Binding-site contacts:
Ligand atom CE1 contacts residue GLU289 of chain 55.W at 3.6 Å.
Ligand atom CZ contacts residue HIS431 of chain 6.W at 3.4 Å.
Ligand atom CE1 contacts residue HIS431 of chain 6.W at 3.0 Å.
Ligand atom O contacts residue ARG435 of chain 6.W at 3.5 Å (salt-bridge).
Ligand atom OH contacts residue HIS431 of chain 6.W at 2.9 Å (h-bond).
Ligand atom OH contacts residue THR430 of chain 6.W at 3.4 Å.
Ligand atom CZ contacts residue ARG193 of chain 6.W at 3.1 Å.
Ligand atom CZ contacts residue THR219 of chain 55.W at 3.2 Å.
Ligand atom CG contacts residue TYR288 of chain 55.W at 3.4 Å (hydrophobic).
Ligand atom CG2 contacts residue LEU189 of chain 6.W at 2.8 Å (hydrophobic).
Ligand atom CG1 contacts residue PHE436 of chain 6.W at 3.4 Å (hydrophobic).
Ligand atom CZ contacts residue MET223 of chain 55.W at 2.9 Å (hydrophobic).
Ligand atom OH contacts residue MET223 of chain 55.W at 2.2 Å (h-bond).
Ligand atom CE2 contacts residue MET223 of chain 55.W at 3.5 Å (hydrophobic).
Ligand atom CB contacts residue ARG435 of chain 6.W at 3.7 Å.
Ligand atom CG1 contacts residue ARG435 of chain 6.W at 3.8 Å.
Ligand atom CD1 contacts residue GLU289 of chain 55.W at 3.0 Å.
Ligand atom CG2 contacts residue TYR188 of chain 6.W at 3.9 Å (hydrophobic).
Ligand atom ND2 contacts residue TYR188 of chain 6.W at 3.5 Å (h-bond).
Ligand atom CE1 contacts residue MET223 of chain 55.W at 3.3 Å (hydrophobic).
Ligand atom CB contacts residue LEU189 of chain 6.W at 3.8 Å (hydrophobic).
Ligand atom CB contacts residue GLU289 of chain 55.W at 3.8 Å.
Ligand atom OH contacts residue LEU283 of chain 55.W at 3.8 Å.
Ligand atom N contacts residue ARG193 of chain 6.W at 3.8 Å.
Ligand atom CG contacts residue HIS431 of chain 6.W at 3.8 Å.
Ligand atom CD contacts residue HIS431 of chain 6.W at 3.8 Å.
Ligand atom CE1 contacts residue THR219 of chain 55.W at 3.9 Å.
Ligand atom CG contacts residue GLU199 of chain 6.W at 3.6 Å.
Ligand atom CA contacts residue ARG193 of chain 6.W at 3.8 Å.
Ligand atom CG contacts residue GLU289 of chain 55.W at 3.6 Å.
Ligand atom C contacts residue ARG193 of chain 6.W at 3.3 Å.
Ligand atom CD2 contacts residue MET223 of chain 55.W at 3.7 Å (hydrophobic).
Ligand atom ND2 contacts residue GLU199 of chain 6.W at 2.9 Å (salt-bridge).
Ligand atom CE1 contacts residue ARG193 of chain 6.W at 3.1 Å.
Ligand atom CE1 contacts residue VAL432 of chain 6.W at 3.8 Å (hydrophobic).
Ligand atom CD1 contacts residue HIS431 of chain 6.W at 3.3 Å.
Ligand atom CE2 contacts residue ARG193 of chain 6.W at 3.8 Å.
Ligand atom O contacts residue ARG193 of chain 6.W at 2.8 Å (salt-bridge).
Ligand atom CD1 contacts residue ARG193 of chain 6.W at 3.7 Å.
Ligand atom OD1 contacts residue GLU199 of chain 6.W at 3.4 Å (salt-bridge).

A small-molecule ligand and the protein it binds are described below.
Small molecule (SMILES): CC(C)[C@H](NC(=O)[C@@H]1CCCN1C(=O)[C@H](CC(N)=O)NC(=O)[C@@H](N)Cc1ccccc1)C(=O)N[C@@H](Cc1ccc(O)cc1)C(=O)N1CCC[C@H]1C(=O)N[C@H](C=O)Cc1ccc(O)cc1

Sequence of chain 55.W:
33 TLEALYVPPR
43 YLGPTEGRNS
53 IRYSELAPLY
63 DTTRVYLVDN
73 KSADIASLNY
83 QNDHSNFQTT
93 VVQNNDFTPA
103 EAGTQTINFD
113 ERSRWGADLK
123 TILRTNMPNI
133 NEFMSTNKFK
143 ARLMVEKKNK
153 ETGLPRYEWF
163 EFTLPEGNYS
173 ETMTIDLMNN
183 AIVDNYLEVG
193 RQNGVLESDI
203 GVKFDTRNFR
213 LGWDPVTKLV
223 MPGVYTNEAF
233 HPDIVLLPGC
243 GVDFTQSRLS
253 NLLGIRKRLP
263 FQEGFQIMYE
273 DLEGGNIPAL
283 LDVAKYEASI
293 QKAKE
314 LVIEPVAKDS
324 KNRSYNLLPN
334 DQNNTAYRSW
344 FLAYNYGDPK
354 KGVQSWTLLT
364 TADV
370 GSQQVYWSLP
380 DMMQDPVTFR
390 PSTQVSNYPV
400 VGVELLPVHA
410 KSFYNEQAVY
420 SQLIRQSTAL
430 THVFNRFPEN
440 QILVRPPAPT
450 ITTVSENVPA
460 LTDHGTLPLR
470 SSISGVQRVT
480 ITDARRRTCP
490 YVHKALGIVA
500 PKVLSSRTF

Sequence of chain 6.W:
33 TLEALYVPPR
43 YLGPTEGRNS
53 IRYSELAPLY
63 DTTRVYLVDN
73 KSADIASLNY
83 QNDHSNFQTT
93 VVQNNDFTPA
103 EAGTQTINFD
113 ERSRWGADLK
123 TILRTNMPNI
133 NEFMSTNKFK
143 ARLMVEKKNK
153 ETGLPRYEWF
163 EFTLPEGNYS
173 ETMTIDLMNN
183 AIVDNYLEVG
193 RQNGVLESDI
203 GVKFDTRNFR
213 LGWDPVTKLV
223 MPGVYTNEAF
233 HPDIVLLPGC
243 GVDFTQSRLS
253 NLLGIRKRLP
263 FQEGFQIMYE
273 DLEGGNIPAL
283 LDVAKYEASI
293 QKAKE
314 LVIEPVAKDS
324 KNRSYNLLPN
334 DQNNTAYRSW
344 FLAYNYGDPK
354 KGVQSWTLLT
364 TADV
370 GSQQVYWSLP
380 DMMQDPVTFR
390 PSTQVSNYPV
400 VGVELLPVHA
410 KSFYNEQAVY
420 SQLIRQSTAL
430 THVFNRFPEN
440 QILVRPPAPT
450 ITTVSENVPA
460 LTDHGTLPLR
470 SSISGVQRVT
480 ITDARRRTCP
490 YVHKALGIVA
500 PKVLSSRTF